Sequence of chain 1.A:
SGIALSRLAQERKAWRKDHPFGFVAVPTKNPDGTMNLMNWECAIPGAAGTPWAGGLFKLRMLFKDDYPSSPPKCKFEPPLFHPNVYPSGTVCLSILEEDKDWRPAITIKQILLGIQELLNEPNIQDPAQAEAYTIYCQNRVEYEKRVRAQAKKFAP

This protein binds this small molecule.
Small molecule (SMILES): Oc1ccccc1-c1ccccc1O

Binding-site contacts:
Ligand atom C5 contacts residue CYS42 of chain 1.A at 4.2 Å (hydrophobic).
Ligand atom C6 contacts residue GLU41 of chain 1.A at 3.7 Å.
Ligand atom C8 contacts residue CYS42 of chain 1.A at 4.1 Å (hydrophobic).
Ligand atom C4 contacts residue GLU77 of chain 1.A at 3.6 Å.
Ligand atom C9 contacts residue ALA43 of chain 1.A at 4.2 Å (hydrophobic).
Ligand atom C10 contacts residue CYS42 of chain 1.A at 3.9 Å (hydrophobic).
Ligand atom C10 contacts residue GLU41 of chain 1.A at 4.2 Å.
Ligand atom C6 contacts residue LEU59 of chain 1.A at 3.9 Å (hydrophobic).
Ligand atom C4 contacts residue ARG60 of chain 1.A at 3.5 Å.
Ligand atom C8 contacts residue GLU41 of chain 1.A at 4.2 Å.
Ligand atom C2 contacts residue LYS58 of chain 1.A at 4.4 Å.
Ligand atom C9 contacts residue GLU41 of chain 1.A at 3.8 Å.
Ligand atom C5 contacts residue LEU59 of chain 1.A at 3.7 Å (hydrophobic).
Ligand atom C8 contacts residue LYS58 of chain 1.A at 3.8 Å.
Ligand atom O14 contacts residue LYS58 of chain 1.A at 2.9 Å (salt-bridge).
Ligand atom C5 contacts residue GLU41 of chain 1.A at 3.8 Å.
Ligand atom C6 contacts residue CYS42 of chain 1.A at 3.3 Å (hydrophobic).
Ligand atom C10 contacts residue VAL24 of chain 1.A at 3.5 Å (hydrophobic).
Ligand atom C3 contacts residue GLU77 of chain 1.A at 4.5 Å.
Ligand atom C9 contacts residue CYS42 of chain 1.A at 3.4 Å (hydrophobic).
Ligand atom C5 contacts residue LYS58 of chain 1.A at 4.0 Å.
Ligand atom C7 contacts residue CYS42 of chain 1.A at 4.2 Å (hydrophobic).
Ligand atom C11 contacts residue ALA43 of chain 1.A at 4.2 Å (hydrophobic).
Ligand atom C13 contacts residue LYS58 of chain 1.A at 3.5 Å.
Ligand atom C10 contacts residue ALA43 of chain 1.A at 3.8 Å (hydrophobic).
Ligand atom C5 contacts residue ARG60 of chain 1.A at 4.2 Å.
Ligand atom O1 contacts residue GLU41 of chain 1.A at 4.2 Å.
Ligand atom C7 contacts residue GLU41 of chain 1.A at 3.8 Å.
Ligand atom C12 contacts residue LYS58 of chain 1.A at 3.7 Å.
Ligand atom C4 contacts residue GLU41 of chain 1.A at 3.8 Å.
Ligand atom C11 contacts residue VAL24 of chain 1.A at 4.0 Å (hydrophobic).
Ligand atom C6 contacts residue LYS58 of chain 1.A at 3.6 Å.
Ligand atom C3 contacts residue GLU41 of chain 1.A at 3.9 Å.
Ligand atom C5 contacts residue GLU77 of chain 1.A at 4.5 Å.
Ligand atom C2 contacts residue GLU41 of chain 1.A at 4.0 Å.
Ligand atom C7 contacts residue LYS58 of chain 1.A at 4.0 Å.
Ligand atom C3 contacts residue ARG60 of chain 1.A at 3.9 Å.